The protein below binds the small molecule below.
Small molecule (SMILES): O=C(Nc1ccc(C(=O)N2CC(c3nccs3)C2)s1)[C@@H]1CCCN1

Sequence of chain 1.C:
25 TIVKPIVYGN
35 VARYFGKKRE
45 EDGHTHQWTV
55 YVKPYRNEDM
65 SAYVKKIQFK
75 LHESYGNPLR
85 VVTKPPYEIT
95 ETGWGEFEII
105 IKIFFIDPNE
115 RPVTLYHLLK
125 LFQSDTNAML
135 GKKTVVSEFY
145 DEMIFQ

Binding-site contacts:
Ligand atom C03 contacts residue HIS76 of chain 1.C at 3.7 Å.
Ligand atom C16 contacts residue HIS48 of chain 1.C at 4.0 Å.
Ligand atom C01 contacts residue PHE101 of chain 1.C at 4.0 Å (hydrophobic).
Ligand atom C15 contacts residue SER78 of chain 1.C at 3.2 Å.
Ligand atom C02 contacts residue PHE101 of chain 1.C at 4.0 Å (hydrophobic).
Ligand atom C01 contacts residue TRP98 of chain 1.C at 3.7 Å (hydrophobic).
Ligand atom C11 contacts residue GLU100 of chain 1.C at 3.3 Å.
Ligand atom C06 contacts residue TRP98 of chain 1.C at 3.4 Å (hydrophobic).
Ligand atom C19 contacts residue SER78 of chain 1.C at 4.0 Å.
Ligand atom O08 contacts residue TYR79 of chain 1.C at 3.5 Å (h-bond).
Ligand atom C06 contacts residue TYR79 of chain 1.C at 3.7 Å (hydrophobic).
Ligand atom C14 contacts residue HIS48 of chain 1.C at 3.8 Å.
Ligand atom O12 contacts residue GLY99 of chain 1.C at 3.1 Å.
Ligand atom C02 contacts residue HIS76 of chain 1.C at 3.9 Å.
Ligand atom C10 contacts residue GLU100 of chain 1.C at 3.1 Å.
Ligand atom C02 contacts residue SER78 of chain 1.C at 3.2 Å.
Ligand atom O12 contacts residue TRP98 of chain 1.C at 3.5 Å.
Ligand atom C13 contacts residue TRP98 of chain 1.C at 3.6 Å (hydrophobic).
Ligand atom C04 contacts residue TRP98 of chain 1.C at 3.8 Å (hydrophobic).
Ligand atom N09 contacts residue TRP98 of chain 1.C at 4.0 Å.
Ligand atom C10 contacts residue TRP98 of chain 1.C at 4.0 Å (hydrophobic).
Ligand atom N20 contacts residue TYR79 of chain 1.C at 3.5 Å.
Ligand atom C13 contacts residue HIS48 of chain 1.C at 3.1 Å.
Ligand atom O08 contacts residue GLY97 of chain 1.C at 3.2 Å.
Ligand atom C15 contacts residue TRP98 of chain 1.C at 3.6 Å (hydrophobic).
Ligand atom O12 contacts residue GLU100 of chain 1.C at 3.2 Å (salt-bridge).
Ligand atom S05 contacts residue GLY99 of chain 1.C at 3.7 Å.
Ligand atom C18 contacts residue SER78 of chain 1.C at 3.8 Å.
Ligand atom C03 contacts residue PHE101 of chain 1.C at 4.0 Å (hydrophobic).
Ligand atom C13 contacts residue GLY97 of chain 1.C at 3.8 Å.
Ligand atom N09 contacts residue GLU100 of chain 1.C at 3.7 Å.
Ligand atom S05 contacts residue TRP98 of chain 1.C at 3.5 Å.
Ligand atom N07 contacts residue TYR79 of chain 1.C at 3.7 Å.
Ligand atom C13 contacts residue TYR79 of chain 1.C at 3.8 Å (hydrophobic).
Ligand atom C06 contacts residue GLY97 of chain 1.C at 4.0 Å.
Ligand atom N07 contacts residue TRP98 of chain 1.C at 3.2 Å (h-bond).
Ligand atom O08 contacts residue GLY99 of chain 1.C at 3.3 Å (h-bond).
Ligand atom S17 contacts residue SER78 of chain 1.C at 3.9 Å.
Ligand atom N24 contacts residue GLU100 of chain 1.C at 3.0 Å (salt-bridge).
Ligand atom O08 contacts residue TRP98 of chain 1.C at 2.7 Å (h-bond).